This small molecule binds to this protein.
Small molecule (SMILES): CC(=O)N[C@@H]1[C@@H](O)[C@H](O)[C@@H](CO)O[C@H]1O

Binding-site contacts:
Ligand atom C4 contacts residue ASN87 of chain 11.C at 4.2 Å.
Ligand atom O6 contacts residue LEU91 of chain 11.C at 3.9 Å.
Ligand atom C8 contacts residue ILE155 of chain 11.C at 3.7 Å (hydrophobic).
Ligand atom C5 contacts residue ASN87 of chain 11.C at 3.7 Å.
Ligand atom O7 contacts residue ASN87 of chain 11.C at 4.4 Å.
Ligand atom O5 contacts residue SER79 of chain 11.C at 3.8 Å.
Ligand atom O5 contacts residue ASN87 of chain 11.C at 2.4 Å (h-bond).
Ligand atom O6 contacts residue SER79 of chain 11.C at 2.5 Å (h-bond).
Ligand atom C3 contacts residue ASN87 of chain 11.C at 3.8 Å.
Ligand atom C6 contacts residue SER79 of chain 11.C at 3.6 Å.
Ligand atom C1 contacts residue ASN87 of chain 11.C at 1.4 Å.
Ligand atom C7 contacts residue ASN87 of chain 11.C at 3.9 Å.
Ligand atom C5 contacts residue SER79 of chain 11.C at 4.3 Å.
Ligand atom C2 contacts residue ASN87 of chain 11.C at 2.5 Å.
Ligand atom N2 contacts residue ASN87 of chain 11.C at 2.9 Å (h-bond).

Sequence of chain 11.C:
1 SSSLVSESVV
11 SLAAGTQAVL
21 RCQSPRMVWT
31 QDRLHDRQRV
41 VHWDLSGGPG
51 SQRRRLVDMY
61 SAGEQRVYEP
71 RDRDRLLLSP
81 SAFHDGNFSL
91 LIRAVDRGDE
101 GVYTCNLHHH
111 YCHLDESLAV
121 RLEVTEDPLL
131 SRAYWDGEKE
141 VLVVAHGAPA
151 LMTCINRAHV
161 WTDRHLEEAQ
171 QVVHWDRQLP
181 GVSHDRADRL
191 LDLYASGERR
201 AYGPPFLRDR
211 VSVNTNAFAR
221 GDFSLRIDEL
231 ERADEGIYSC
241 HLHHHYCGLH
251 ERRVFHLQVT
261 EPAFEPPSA